A protein and the small-molecule ligand that binds it are described below.
Small molecule (SMILES): CC(=O)N[C@H]1[C@H](O[C@H]2[C@H](O)[C@@H](NC(C)=O)CO[C@@H]2CO)O[C@H](CO)[C@@H](O)[C@@H]1O

Binding-site contacts:
Ligand atom C5 contacts residue ASN218 of chain 16.E at 3.6 Å.
Ligand atom O5 contacts residue NAG1 of chain 16.J at 4.1 Å.
Ligand atom O5 contacts residue ASN218 of chain 16.E at 2.3 Å (h-bond).
Ligand atom C8 contacts residue ASN218 of chain 16.E at 4.3 Å.
Ligand atom C1 contacts residue ASN218 of chain 16.E at 1.4 Å.
Ligand atom C4 contacts residue ASN218 of chain 16.E at 4.1 Å.
Ligand atom C3 contacts residue ASN218 of chain 16.E at 3.7 Å.
Ligand atom C1 contacts residue NAG1 of chain 16.J at 3.7 Å.
Ligand atom N2 contacts residue ASN218 of chain 16.E at 2.9 Å (h-bond).
Ligand atom C2 contacts residue ASN218 of chain 16.E at 2.3 Å.
Ligand atom C5 contacts residue NAG1 of chain 16.J at 4.3 Å.
Ligand atom C7 contacts residue ASN218 of chain 16.E at 2.9 Å.
Ligand atom O7 contacts residue ASN218 of chain 16.E at 2.3 Å (h-bond).
Ligand atom O5 contacts residue THR235 of chain 16.E at 4.4 Å.

Sequence of chain 16.E:
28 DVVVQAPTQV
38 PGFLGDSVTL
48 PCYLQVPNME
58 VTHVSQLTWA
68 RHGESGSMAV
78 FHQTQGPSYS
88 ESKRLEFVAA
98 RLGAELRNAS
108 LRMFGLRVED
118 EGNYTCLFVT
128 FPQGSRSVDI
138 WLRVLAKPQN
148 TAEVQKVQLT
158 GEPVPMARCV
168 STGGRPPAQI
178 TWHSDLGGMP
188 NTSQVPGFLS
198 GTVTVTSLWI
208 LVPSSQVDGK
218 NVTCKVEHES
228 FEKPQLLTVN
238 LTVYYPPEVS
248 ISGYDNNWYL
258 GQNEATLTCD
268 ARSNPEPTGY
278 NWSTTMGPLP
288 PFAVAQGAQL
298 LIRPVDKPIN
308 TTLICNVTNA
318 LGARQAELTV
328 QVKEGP